A small-molecule ligand and the protein it binds are described below.
Small molecule (SMILES): CC[C@H](/C=C(/C)[C@@H]1C[C@@H](OC)C[C@H](O)C(C)(C)[C@@]2(O)O[C@@H](C[C@@H](OC)[C@H](O)C(=O)O1)C[C@@H](OC)[C@H]2O)CO

Binding-site contacts:
Ligand atom C27 contacts residue VAL333 of chain 6.B at 3.8 Å (hydrophobic).
Ligand atom O11 contacts residue GLU125 of chain 8.B at 2.8 Å (salt-bridge).
Ligand atom C26 contacts residue TYR310 of chain 6.B at 3.8 Å (hydrophobic).
Ligand atom O2 contacts residue ALA296 of chain 6.B at 3.7 Å.
Ligand atom O24 contacts residue TYR310 of chain 6.B at 2.8 Å (h-bond).
Ligand atom C17 contacts residue LYS122 of chain 8.B at 3.6 Å.
Ligand atom C2 contacts residue ASP295 of chain 6.B at 3.4 Å.
Ligand atom O3 contacts residue ARG306 of chain 6.B at 3.2 Å (salt-bridge).
Ligand atom O1 contacts residue ALA296 of chain 6.B at 3.4 Å (h-bond).
Ligand atom C18 contacts residue ARG121 of chain 8.B at 4.1 Å.
Ligand atom C19 contacts residue LYS122 of chain 8.B at 3.8 Å.
Ligand atom O8 contacts residue ASP118 of chain 8.B at 2.7 Å (salt-bridge).
Ligand atom C10 contacts residue GLU125 of chain 8.B at 3.8 Å.
Ligand atom O2 contacts residue ASP295 of chain 6.B at 2.8 Å (salt-bridge).
Ligand atom C24 contacts residue TYR310 of chain 6.B at 3.6 Å (hydrophobic).
Ligand atom C24 contacts residue PHE294 of chain 6.B at 3.5 Å (hydrophobic).
Ligand atom C23 contacts residue PHE294 of chain 6.B at 3.6 Å (hydrophobic).
Ligand atom C1 contacts residue ASP295 of chain 6.B at 4.0 Å.
Ligand atom C6 contacts residue LYS297 of chain 6.B at 2.9 Å.
Ligand atom O24 contacts residue PHE294 of chain 6.B at 2.9 Å (h-bond).
Ligand atom C8 contacts residue ASP118 of chain 8.B at 3.8 Å.
Ligand atom O1 contacts residue PHE294 of chain 6.B at 3.3 Å (h-bond).
Ligand atom O7 contacts residue ASP118 of chain 8.B at 3.6 Å.
Ligand atom C19 contacts residue GLU125 of chain 8.B at 3.7 Å.
Ligand atom C7 contacts residue LYS297 of chain 6.B at 3.5 Å.
Ligand atom C18 contacts residue GLU125 of chain 8.B at 3.3 Å.
Ligand atom C7 contacts residue ASP118 of chain 8.B at 4.1 Å.
Ligand atom C27 contacts residue PHE294 of chain 6.B at 4.1 Å (hydrophobic).
Ligand atom O7 contacts residue LYS297 of chain 6.B at 3.7 Å.
Ligand atom C20 contacts residue PHE294 of chain 6.B at 3.9 Å (hydrophobic).
Ligand atom C16 contacts residue ARG306 of chain 6.B at 3.6 Å.
Ligand atom O91 contacts residue ASP295 of chain 6.B at 3.6 Å.
Ligand atom C22 contacts residue TYR340 of chain 6.B at 4.1 Å (hydrophobic).
Ligand atom C6 contacts residue ASP118 of chain 8.B at 3.2 Å.
Ligand atom C5 contacts residue LYS297 of chain 6.B at 3.7 Å.
Ligand atom C26 contacts residue PHE294 of chain 6.B at 3.9 Å (hydrophobic).
Ligand atom O1 contacts residue ASP295 of chain 6.B at 3.7 Å.
Ligand atom C27 contacts residue PHE341 of chain 6.B at 4.0 Å (hydrophobic).
Ligand atom O2 contacts residue ARG306 of chain 6.B at 3.7 Å.
Ligand atom C11 contacts residue GLU125 of chain 8.B at 3.9 Å.

Sequence of chain 8.B:
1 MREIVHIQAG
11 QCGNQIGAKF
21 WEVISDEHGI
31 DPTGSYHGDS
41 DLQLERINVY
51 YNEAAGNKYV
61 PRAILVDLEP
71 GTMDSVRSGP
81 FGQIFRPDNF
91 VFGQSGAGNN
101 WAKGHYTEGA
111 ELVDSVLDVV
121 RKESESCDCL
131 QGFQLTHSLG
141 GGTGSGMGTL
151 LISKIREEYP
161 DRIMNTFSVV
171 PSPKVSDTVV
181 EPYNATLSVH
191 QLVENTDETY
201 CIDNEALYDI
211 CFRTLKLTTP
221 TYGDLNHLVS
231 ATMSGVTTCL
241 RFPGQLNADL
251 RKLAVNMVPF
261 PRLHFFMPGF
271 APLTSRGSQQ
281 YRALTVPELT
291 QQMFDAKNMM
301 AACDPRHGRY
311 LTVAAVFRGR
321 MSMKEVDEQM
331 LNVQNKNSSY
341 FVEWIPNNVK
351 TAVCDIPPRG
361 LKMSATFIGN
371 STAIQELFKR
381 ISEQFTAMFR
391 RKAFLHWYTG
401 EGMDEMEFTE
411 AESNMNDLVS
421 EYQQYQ

Sequence of chain 6.B:
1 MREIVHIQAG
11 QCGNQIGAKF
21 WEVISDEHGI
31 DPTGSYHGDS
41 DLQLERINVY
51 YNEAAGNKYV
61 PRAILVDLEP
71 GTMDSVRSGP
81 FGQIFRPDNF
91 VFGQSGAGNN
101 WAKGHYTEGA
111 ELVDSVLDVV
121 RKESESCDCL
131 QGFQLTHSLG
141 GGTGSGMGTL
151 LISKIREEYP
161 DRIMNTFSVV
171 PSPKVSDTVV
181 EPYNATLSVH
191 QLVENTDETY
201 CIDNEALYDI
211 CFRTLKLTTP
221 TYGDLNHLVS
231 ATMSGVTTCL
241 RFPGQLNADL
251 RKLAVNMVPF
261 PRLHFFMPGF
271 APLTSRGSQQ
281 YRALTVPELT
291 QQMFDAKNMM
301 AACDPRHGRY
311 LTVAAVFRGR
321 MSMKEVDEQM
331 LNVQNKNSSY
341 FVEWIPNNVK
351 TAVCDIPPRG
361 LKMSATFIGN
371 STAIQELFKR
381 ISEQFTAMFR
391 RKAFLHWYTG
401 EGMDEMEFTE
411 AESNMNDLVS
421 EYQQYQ